Sequence of chain 41.B:
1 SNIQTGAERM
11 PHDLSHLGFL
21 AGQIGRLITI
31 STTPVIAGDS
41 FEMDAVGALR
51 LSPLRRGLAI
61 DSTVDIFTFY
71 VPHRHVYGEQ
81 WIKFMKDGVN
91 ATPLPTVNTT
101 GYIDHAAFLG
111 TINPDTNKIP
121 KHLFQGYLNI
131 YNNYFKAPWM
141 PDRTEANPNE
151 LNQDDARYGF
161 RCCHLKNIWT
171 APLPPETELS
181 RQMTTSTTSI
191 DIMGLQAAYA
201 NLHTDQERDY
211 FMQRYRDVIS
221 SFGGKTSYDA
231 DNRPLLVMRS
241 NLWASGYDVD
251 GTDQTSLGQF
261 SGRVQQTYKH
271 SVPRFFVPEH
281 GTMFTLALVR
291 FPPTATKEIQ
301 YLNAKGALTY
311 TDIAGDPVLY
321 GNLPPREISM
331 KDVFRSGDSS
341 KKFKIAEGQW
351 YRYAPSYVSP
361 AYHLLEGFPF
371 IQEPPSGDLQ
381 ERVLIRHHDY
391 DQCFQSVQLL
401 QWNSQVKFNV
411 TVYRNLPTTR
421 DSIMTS

Sequence of chain 45.D:
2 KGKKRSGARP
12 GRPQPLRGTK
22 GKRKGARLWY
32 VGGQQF

Binding-site contacts:
Ligand atom C8 contacts residue ALA27 of chain 45.D at 2.0 Å (hydrophobic).
Ligand atom O4' contacts residue ARG420 of chain 41.B at 3.2 Å (salt-bridge).
Ligand atom N6 contacts residue GLY26 of chain 45.D at 3.1 Å.
Ligand atom O3' contacts residue GLY6 of chain 14.B at 2.3 Å (h-bond).
Ligand atom OP1 contacts residue PHE211 of chain 45.B at 2.1 Å.
Ligand atom N7 contacts residue ALA27 of chain 45.D at 1.6 Å.
Ligand atom P contacts residue ARG420 of chain 41.B at 2.5 Å.
Ligand atom N6 contacts residue ALA27 of chain 45.D at 3.2 Å (h-bond).
Ligand atom O3' contacts residue THR5 of chain 14.B at 3.1 Å (h-bond).
Ligand atom C5' contacts residue ARG28 of chain 45.D at 2.8 Å.
Ligand atom OP1 contacts residue ARG420 of chain 41.B at 2.4 Å (salt-bridge).
Ligand atom OP2 contacts residue GLU207 of chain 45.B at 2.0 Å (salt-bridge).
Ligand atom C5 contacts residue ALA7 of chain 14.B at 2.7 Å (hydrophobic).
Ligand atom N6 contacts residue ASP217 of chain 45.B at 2.8 Å (salt-bridge).
Ligand atom N7 contacts residue GLY26 of chain 45.D at 2.7 Å.
Ligand atom C1' contacts residue GLY6 of chain 14.B at 2.9 Å.
Ligand atom O5' contacts residue ARG420 of chain 41.B at 2.9 Å (salt-bridge).
Ligand atom P contacts residue ARG28 of chain 45.D at 3.4 Å.
Ligand atom C5' contacts residue THR5 of chain 14.B at 3.1 Å.
Ligand atom O4' contacts residue GLY6 of chain 14.B at 2.9 Å.
Ligand atom O5' contacts residue ARG28 of chain 45.D at 3.1 Å (salt-bridge).
Ligand atom C5 contacts residue GLY26 of chain 45.D at 3.5 Å.
Ligand atom P contacts residue GLU207 of chain 45.B at 3.4 Å.
Ligand atom O3' contacts residue TYR31 of chain 45.D at 3.2 Å (h-bond).
Ligand atom OP1 contacts residue THR418 of chain 41.B at 3.2 Å.
Ligand atom C5 contacts residue ALA27 of chain 45.D at 2.9 Å (hydrophobic).
Ligand atom C3' contacts residue GLY6 of chain 14.B at 3.2 Å.
Ligand atom O5' contacts residue TYR31 of chain 45.D at 2.2 Å (h-bond).
Ligand atom C6 contacts residue ALA7 of chain 14.B at 2.7 Å (hydrophobic).
Ligand atom OP1 contacts residue ARG28 of chain 45.D at 2.7 Å (salt-bridge).
Ligand atom OP2 contacts residue ARG420 of chain 41.B at 3.4 Å (salt-bridge).
Ligand atom N9 contacts residue ALA27 of chain 45.D at 3.1 Å.
Ligand atom O3' contacts residue ARG420 of chain 41.B at 1.7 Å (salt-bridge).
Ligand atom C8 contacts residue ARG28 of chain 45.D at 3.1 Å.
Ligand atom P contacts residue TYR31 of chain 45.D at 3.5 Å.
Ligand atom C4' contacts residue THR5 of chain 14.B at 2.6 Å.
Ligand atom C4' contacts residue GLY6 of chain 14.B at 3.1 Å.
Ligand atom C3' contacts residue THR5 of chain 14.B at 3.2 Å.
Ligand atom C4' contacts residue ARG420 of chain 41.B at 3.4 Å.
Ligand atom C5' contacts residue TYR31 of chain 45.D at 3.0 Å (hydrophobic).

Sequence of chain 45.B:
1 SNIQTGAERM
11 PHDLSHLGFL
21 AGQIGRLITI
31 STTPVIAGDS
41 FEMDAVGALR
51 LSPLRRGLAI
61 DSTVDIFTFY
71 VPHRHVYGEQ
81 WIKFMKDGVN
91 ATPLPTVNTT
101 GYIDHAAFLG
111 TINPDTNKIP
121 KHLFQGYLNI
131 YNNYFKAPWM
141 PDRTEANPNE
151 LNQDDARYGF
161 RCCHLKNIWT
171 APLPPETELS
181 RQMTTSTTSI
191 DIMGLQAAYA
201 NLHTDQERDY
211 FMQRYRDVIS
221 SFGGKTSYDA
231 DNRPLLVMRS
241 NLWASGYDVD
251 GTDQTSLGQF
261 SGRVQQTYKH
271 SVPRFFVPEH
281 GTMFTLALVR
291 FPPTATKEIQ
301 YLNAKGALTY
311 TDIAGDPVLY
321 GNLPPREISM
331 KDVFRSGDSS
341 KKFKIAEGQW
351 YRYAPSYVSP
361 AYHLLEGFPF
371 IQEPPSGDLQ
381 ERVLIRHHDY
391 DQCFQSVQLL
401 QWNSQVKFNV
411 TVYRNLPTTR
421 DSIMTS

Sequence of chain 14.B:
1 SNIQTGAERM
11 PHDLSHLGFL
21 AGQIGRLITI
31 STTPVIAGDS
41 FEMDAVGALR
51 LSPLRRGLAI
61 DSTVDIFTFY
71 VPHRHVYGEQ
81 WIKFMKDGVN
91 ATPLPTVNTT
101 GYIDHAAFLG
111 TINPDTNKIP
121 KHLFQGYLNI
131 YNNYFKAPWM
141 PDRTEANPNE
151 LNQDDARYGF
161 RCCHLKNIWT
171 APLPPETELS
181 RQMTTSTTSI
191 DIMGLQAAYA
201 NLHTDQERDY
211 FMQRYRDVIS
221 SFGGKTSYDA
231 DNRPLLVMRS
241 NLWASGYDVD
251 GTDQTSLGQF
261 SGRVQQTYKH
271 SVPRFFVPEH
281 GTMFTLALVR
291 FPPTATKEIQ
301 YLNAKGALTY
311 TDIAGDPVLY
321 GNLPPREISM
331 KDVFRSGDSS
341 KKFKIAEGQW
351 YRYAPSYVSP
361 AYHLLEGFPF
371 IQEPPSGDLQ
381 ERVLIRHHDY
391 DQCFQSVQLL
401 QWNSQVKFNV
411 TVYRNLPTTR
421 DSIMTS

This protein binds this small molecule.
Small molecule (SMILES): N=c1ccn([C@H]2C[C@H](O)[C@@H](CO[P](=O)(O)O[C@H]3C[C@H](n4cnc5c(N)ncnc54)O[C@@H]3CO[P](=O)(O)O[C@H]3C[C@H](n4cnc5c(N)ncnc54)O[C@@H]3CO[P](=O)(O)O[C@H]3C[C@H](n4cnc5c(N)ncnc54)O[C@@H]3COP(=O)(O)O)O2)c(=O)[nH]1